Binding-site contacts:
Ligand atom C4 contacts residue ASN1134 of chain 1.C at 4.2 Å.
Ligand atom C1 contacts residue ASN1134 of chain 1.C at 1.4 Å.
Ligand atom C7 contacts residue ASN1134 of chain 1.C at 3.2 Å.
Ligand atom O7 contacts residue ASN1134 of chain 1.C at 3.1 Å (h-bond).
Ligand atom O7 contacts residue ILE1132 of chain 1.C at 4.0 Å.
Ligand atom C3 contacts residue ASN1134 of chain 1.C at 3.8 Å.
Ligand atom O5 contacts residue ASN1134 of chain 1.C at 2.4 Å (h-bond).
Ligand atom C2 contacts residue ASN1134 of chain 1.C at 2.5 Å.
Ligand atom N2 contacts residue ASN1134 of chain 1.C at 2.9 Å (h-bond).
Ligand atom C8 contacts residue ASN1134 of chain 1.C at 3.7 Å.
Ligand atom O7 contacts residue VAL1133 of chain 1.C at 4.0 Å.
Ligand atom C5 contacts residue ASN1134 of chain 1.C at 3.7 Å.

Sequence of chain 1.C:
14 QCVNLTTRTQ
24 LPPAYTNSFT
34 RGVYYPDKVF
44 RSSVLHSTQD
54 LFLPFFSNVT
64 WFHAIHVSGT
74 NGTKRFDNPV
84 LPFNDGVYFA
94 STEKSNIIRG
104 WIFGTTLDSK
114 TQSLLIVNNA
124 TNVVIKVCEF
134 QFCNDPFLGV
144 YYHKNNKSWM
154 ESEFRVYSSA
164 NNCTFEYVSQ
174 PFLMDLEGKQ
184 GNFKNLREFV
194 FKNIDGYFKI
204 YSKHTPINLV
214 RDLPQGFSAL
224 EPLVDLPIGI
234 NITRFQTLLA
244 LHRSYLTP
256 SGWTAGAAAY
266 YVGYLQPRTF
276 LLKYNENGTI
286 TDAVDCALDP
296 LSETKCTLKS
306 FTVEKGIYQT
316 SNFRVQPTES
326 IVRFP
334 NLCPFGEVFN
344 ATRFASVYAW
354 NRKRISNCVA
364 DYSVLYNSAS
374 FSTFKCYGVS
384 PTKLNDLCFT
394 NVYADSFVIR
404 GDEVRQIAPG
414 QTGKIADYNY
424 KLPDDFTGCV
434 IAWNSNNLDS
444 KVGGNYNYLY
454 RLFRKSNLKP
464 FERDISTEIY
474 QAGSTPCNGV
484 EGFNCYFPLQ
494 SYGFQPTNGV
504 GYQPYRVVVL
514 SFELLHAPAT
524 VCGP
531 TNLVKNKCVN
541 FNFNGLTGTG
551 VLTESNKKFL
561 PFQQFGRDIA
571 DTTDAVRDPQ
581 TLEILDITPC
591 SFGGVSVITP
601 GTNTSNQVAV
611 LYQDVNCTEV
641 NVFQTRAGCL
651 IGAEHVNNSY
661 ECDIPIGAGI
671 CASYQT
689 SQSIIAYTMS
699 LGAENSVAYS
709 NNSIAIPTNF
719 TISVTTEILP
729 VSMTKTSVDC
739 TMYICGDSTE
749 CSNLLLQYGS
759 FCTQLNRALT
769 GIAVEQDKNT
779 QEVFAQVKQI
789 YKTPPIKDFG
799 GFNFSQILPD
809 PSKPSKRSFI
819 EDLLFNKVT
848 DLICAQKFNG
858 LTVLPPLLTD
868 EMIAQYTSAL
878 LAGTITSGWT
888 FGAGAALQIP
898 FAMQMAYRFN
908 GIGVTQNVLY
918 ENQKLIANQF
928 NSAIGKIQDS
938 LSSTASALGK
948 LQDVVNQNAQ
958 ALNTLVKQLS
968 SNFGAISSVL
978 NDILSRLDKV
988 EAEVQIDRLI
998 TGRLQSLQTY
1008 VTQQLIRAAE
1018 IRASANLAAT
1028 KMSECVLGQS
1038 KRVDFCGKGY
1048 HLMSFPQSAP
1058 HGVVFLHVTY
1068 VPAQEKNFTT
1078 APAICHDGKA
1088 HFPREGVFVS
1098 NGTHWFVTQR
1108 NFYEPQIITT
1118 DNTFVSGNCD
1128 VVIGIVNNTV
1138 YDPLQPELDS

A protein and the small-molecule ligand that binds it are described below.
Small molecule (SMILES): CC(=O)N[C@H]1[C@H](O[C@H]2[C@H](O)[C@@H](NC(C)=O)CO[C@@H]2CO)O[C@H](CO)[C@@H](O)[C@@H]1O